Sequence of chain 2.B:
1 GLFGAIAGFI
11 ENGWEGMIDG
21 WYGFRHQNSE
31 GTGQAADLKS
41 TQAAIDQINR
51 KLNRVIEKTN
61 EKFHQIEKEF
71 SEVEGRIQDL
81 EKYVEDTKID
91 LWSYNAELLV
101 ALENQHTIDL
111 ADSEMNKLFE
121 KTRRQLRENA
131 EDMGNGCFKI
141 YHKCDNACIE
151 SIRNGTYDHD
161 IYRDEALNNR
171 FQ

The protein below binds the small molecule below.
Small molecule (SMILES): CC(=O)N[C@H]1[C@H](O[C@H]2[C@H](O)[C@@H](NC(C)=O)CO[C@@H]2CO)O[C@H](CO)[C@@H](O)[C@@H]1O

Binding-site contacts:
Ligand atom C8 contacts residue ASN296 of chain 2.A at 4.3 Å.
Ligand atom O6 contacts residue LYS299 of chain 2.A at 3.6 Å.
Ligand atom C8 contacts residue VAL297 of chain 2.A at 3.8 Å (hydrophobic).
Ligand atom C2 contacts residue VAL297 of chain 2.A at 3.9 Å (hydrophobic).
Ligand atom C3 contacts residue ASN285 of chain 2.A at 3.9 Å.
Ligand atom O7 contacts residue ASN285 of chain 2.A at 3.3 Å (h-bond).
Ligand atom C5 contacts residue ASN285 of chain 2.A at 3.7 Å.
Ligand atom C2 contacts residue ASN285 of chain 2.A at 2.5 Å.
Ligand atom C1 contacts residue ASN298 of chain 2.A at 4.2 Å.
Ligand atom O6 contacts residue ASN298 of chain 2.A at 3.4 Å (h-bond).
Ligand atom C6 contacts residue GLU69 of chain 2.B at 4.2 Å.
Ligand atom C7 contacts residue VAL297 of chain 2.A at 4.0 Å (hydrophobic).
Ligand atom C7 contacts residue ASN285 of chain 2.A at 3.1 Å.
Ligand atom O5 contacts residue ASN298 of chain 2.A at 3.8 Å.
Ligand atom N2 contacts residue ASN285 of chain 2.A at 3.0 Å (h-bond).
Ligand atom N2 contacts residue VAL297 of chain 2.A at 3.4 Å (h-bond).
Ligand atom C8 contacts residue ASN285 of chain 2.A at 4.0 Å.
Ligand atom C4 contacts residue ASN285 of chain 2.A at 4.2 Å.
Ligand atom C6 contacts residue ASN298 of chain 2.A at 4.3 Å.
Ligand atom O6 contacts residue GLU69 of chain 2.B at 3.0 Å (salt-bridge).
Ligand atom C8 contacts residue SER45 of chain 2.A at 3.9 Å.
Ligand atom C1 contacts residue ASN285 of chain 2.A at 1.5 Å.
Ligand atom C5 contacts residue ASN298 of chain 2.A at 4.1 Å.
Ligand atom C1 contacts residue VAL297 of chain 2.A at 3.5 Å (hydrophobic).
Ligand atom O5 contacts residue ASN285 of chain 2.A at 2.4 Å (h-bond).

Sequence of chain 2.A:
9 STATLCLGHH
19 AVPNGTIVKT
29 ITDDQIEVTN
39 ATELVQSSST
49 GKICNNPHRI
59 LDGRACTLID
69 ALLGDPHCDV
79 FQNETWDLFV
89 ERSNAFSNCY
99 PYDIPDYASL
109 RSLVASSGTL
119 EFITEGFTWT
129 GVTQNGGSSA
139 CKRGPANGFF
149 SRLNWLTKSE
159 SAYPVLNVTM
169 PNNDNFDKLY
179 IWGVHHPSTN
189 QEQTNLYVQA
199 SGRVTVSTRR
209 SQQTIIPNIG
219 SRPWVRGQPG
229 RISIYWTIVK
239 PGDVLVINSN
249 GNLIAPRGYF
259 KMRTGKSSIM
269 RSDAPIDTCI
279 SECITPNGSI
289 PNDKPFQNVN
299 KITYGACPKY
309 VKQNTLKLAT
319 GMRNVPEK